This protein binds this small molecule.
Small molecule (SMILES): CCCCCN1CC[C@H](COc2ccc([C@@H]3c4ccc(O)cc4CC4(CC4)N3C(=O)c3ccccc3)cc2)C1

Sequence of chain 1.A:
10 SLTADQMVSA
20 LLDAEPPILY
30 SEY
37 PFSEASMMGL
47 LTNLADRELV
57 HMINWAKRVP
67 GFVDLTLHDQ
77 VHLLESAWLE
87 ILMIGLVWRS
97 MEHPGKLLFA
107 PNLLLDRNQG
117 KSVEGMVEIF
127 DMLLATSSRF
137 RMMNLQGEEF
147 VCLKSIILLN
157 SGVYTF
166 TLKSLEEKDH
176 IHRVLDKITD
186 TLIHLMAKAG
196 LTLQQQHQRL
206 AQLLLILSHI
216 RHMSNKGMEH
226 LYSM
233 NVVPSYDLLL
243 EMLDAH

Binding-site contacts:
Ligand atom N2 contacts residue ASP52 of chain 1.A at 3.2 Å (salt-bridge).
Ligand atom C29 contacts residue THR48 of chain 1.A at 3.6 Å.
Ligand atom C28 contacts residue THR48 of chain 1.A at 3.7 Å.
Ligand atom C30 contacts residue ASP52 of chain 1.A at 2.8 Å.
Ligand atom O2 contacts residue LEU226 of chain 1.A at 3.7 Å.
Ligand atom C31 contacts residue PRO236 of chain 1.A at 3.6 Å (hydrophobic).
Ligand atom C14 contacts residue ILE125 of chain 1.A at 3.5 Å (hydrophobic).
Ligand atom C33 contacts residue ASN233 of chain 1.A at 3.5 Å.
Ligand atom C27 contacts residue VAL234 of chain 1.A at 3.4 Å (hydrophobic).
Ligand atom O2 contacts residue TRP84 of chain 1.A at 3.7 Å.
Ligand atom C34 contacts residue ASN233 of chain 1.A at 3.5 Å.
Ligand atom C23 contacts residue ALA51 of chain 1.A at 3.5 Å (hydrophobic).
Ligand atom C4 contacts residue LEU88 of chain 1.A at 3.8 Å (hydrophobic).
Ligand atom C24 contacts residue ALA51 of chain 1.A at 3.7 Å (hydrophobic).
Ligand atom C28 contacts residue ASP52 of chain 1.A at 2.8 Å.
Ligand atom C23 contacts residue LEU88 of chain 1.A at 3.8 Å (hydrophobic).
Ligand atom C31 contacts residue ASP52 of chain 1.A at 3.8 Å.
Ligand atom C26 contacts residue VAL234 of chain 1.A at 3.0 Å (hydrophobic).
Ligand atom C18 contacts residue LEU85 of chain 1.A at 3.7 Å (hydrophobic).
Ligand atom C1 contacts residue ALA51 of chain 1.A at 3.8 Å (hydrophobic).
Ligand atom C17 contacts residue MET89 of chain 1.A at 3.7 Å (hydrophobic).
Ligand atom O1 contacts residue GLU54 of chain 1.A at 2.5 Å (salt-bridge).
Ligand atom O1 contacts residue ARG95 of chain 1.A at 2.8 Å (salt-bridge).
Ligand atom C7 contacts residue LEU92 of chain 1.A at 3.7 Å (hydrophobic).
Ligand atom C16 contacts residue PHE105 of chain 1.A at 3.5 Å (hydrophobic).
Ligand atom C1 contacts residue LEU47 of chain 1.A at 3.6 Å (hydrophobic).
Ligand atom C13 contacts residue MET122 of chain 1.A at 3.4 Å (hydrophobic).
Ligand atom C14 contacts residue PHE126 of chain 1.A at 3.7 Å (hydrophobic).
Ligand atom C21 contacts residue LEU226 of chain 1.A at 3.8 Å (hydrophobic).
Ligand atom C3 contacts residue GLU54 of chain 1.A at 3.1 Å.
Ligand atom C33 contacts residue VAL235 of chain 1.A at 3.3 Å (hydrophobic).
Ligand atom C7 contacts residue PHE105 of chain 1.A at 3.9 Å (hydrophobic).
Ligand atom O3 contacts residue LEU47 of chain 1.A at 3.2 Å.
Ligand atom C32 contacts residue VAL235 of chain 1.A at 3.8 Å (hydrophobic).
Ligand atom C14 contacts residue MET122 of chain 1.A at 3.5 Å (hydrophobic).
Ligand atom O1 contacts residue LEU88 of chain 1.A at 3.7 Å.
Ligand atom C3 contacts residue ARG95 of chain 1.A at 3.8 Å.
Ligand atom C2 contacts residue GLU54 of chain 1.A at 3.1 Å.
Ligand atom C5 contacts residue PHE105 of chain 1.A at 3.8 Å (hydrophobic).
Ligand atom C15 contacts residue LEU129 of chain 1.A at 3.7 Å (hydrophobic).